Sequence of chain 1.F:
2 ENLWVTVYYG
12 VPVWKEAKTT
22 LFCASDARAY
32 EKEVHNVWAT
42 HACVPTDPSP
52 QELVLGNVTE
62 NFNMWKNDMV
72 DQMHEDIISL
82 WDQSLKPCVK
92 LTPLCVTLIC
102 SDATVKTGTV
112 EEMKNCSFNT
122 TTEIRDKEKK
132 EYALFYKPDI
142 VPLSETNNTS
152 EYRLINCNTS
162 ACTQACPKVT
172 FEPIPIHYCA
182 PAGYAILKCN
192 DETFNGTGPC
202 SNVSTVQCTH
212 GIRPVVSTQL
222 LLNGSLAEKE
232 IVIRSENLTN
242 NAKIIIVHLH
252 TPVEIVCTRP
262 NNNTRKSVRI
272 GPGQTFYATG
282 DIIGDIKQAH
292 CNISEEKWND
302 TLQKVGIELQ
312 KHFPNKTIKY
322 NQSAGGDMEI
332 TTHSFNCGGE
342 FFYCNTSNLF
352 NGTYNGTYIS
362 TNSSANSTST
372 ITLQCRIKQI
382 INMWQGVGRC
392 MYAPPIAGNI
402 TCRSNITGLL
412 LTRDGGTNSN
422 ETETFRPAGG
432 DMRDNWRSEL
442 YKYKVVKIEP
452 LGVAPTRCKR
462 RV

Binding-site contacts:
Ligand atom C8 contacts residue ASP282 of chain 1.F at 3.5 Å.
Ligand atom C1 contacts residue ASN116 of chain 1.F at 1.4 Å.
Ligand atom C2 contacts residue ASN116 of chain 1.F at 2.4 Å.
Ligand atom C5 contacts residue TYR133 of chain 1.F at 4.3 Å (hydrophobic).
Ligand atom C3 contacts residue ASN116 of chain 1.F at 3.7 Å.
Ligand atom O4 contacts residue TYR133 of chain 1.F at 4.4 Å.
Ligand atom O7 contacts residue ASN116 of chain 1.F at 3.0 Å (h-bond).
Ligand atom N2 contacts residue TYR133 of chain 1.F at 4.2 Å.
Ligand atom O7 contacts residue TYR133 of chain 1.F at 4.0 Å.
Ligand atom O5 contacts residue ASN116 of chain 1.F at 2.3 Å (h-bond).
Ligand atom C1 contacts residue TYR133 of chain 1.F at 4.1 Å (hydrophobic).
Ligand atom C4 contacts residue ASN116 of chain 1.F at 4.1 Å.
Ligand atom C7 contacts residue ASN116 of chain 1.F at 3.3 Å.
Ligand atom C3 contacts residue TYR133 of chain 1.F at 4.2 Å (hydrophobic).
Ligand atom N2 contacts residue ASN116 of chain 1.F at 2.9 Å (h-bond).
Ligand atom C5 contacts residue ASN116 of chain 1.F at 3.6 Å.
Ligand atom O6 contacts residue SER118 of chain 1.F at 4.5 Å.
Ligand atom C8 contacts residue ASN116 of chain 1.F at 4.4 Å.

A protein and the small-molecule ligand that binds it are described below.
Small molecule (SMILES): CC(=O)N[C@H]1[C@H](O[C@H]2[C@H](O)[C@@H](NC(C)=O)CO[C@@H]2CO)O[C@H](CO)[C@@H](O[C@@H]2O[C@H](CO)[C@@H](O)[C@H](O)[C@@H]2O)[C@@H]1O